Binding-site contacts:
Ligand atom C25 contacts residue ARG188 of chain 1.B at 3.4 Å.
Ligand atom C24 contacts residue ASP187 of chain 1.B at 3.2 Å.
Ligand atom F39 contacts residue GLN192 of chain 1.B at 3.0 Å.
Ligand atom O12 contacts residue HIS172 of chain 1.B at 3.5 Å.
Ligand atom C13 contacts residue CYS145 of chain 1.B at 1.8 Å (hydrophobic).
Ligand atom C29 contacts residue MET165 of chain 1.B at 3.5 Å (hydrophobic).
Ligand atom C14 contacts residue CYS145 of chain 1.B at 2.8 Å (hydrophobic).
Ligand atom C20 contacts residue THR26 of chain 1.B at 3.0 Å.
Ligand atom C29 contacts residue ASP187 of chain 1.B at 3.7 Å.
Ligand atom O03 contacts residue MET165 of chain 1.B at 3.6 Å.
Ligand atom O12 contacts residue PHE140 of chain 1.B at 3.4 Å.
Ligand atom C38 contacts residue MET165 of chain 1.B at 3.7 Å (hydrophobic).
Ligand atom C22 contacts residue LEU141 of chain 1.B at 3.6 Å (hydrophobic).
Ligand atom C23 contacts residue ASN142 of chain 1.B at 3.7 Å.
Ligand atom N31 contacts residue GLU166 of chain 1.B at 2.8 Å (salt-bridge).
Ligand atom O17 contacts residue CYS145 of chain 1.B at 3.4 Å (h-bond).
Ligand atom C38 contacts residue ARG188 of chain 1.B at 3.7 Å.
Ligand atom C25 contacts residue GLN189 of chain 1.B at 3.3 Å.
Ligand atom C14 contacts residue HIS41 of chain 1.B at 3.6 Å.
Ligand atom N11 contacts residue PHE140 of chain 1.B at 3.0 Å (h-bond).
Ligand atom N06 contacts residue HIS164 of chain 1.B at 3.1 Å (h-bond).
Ligand atom C35 contacts residue GLU166 of chain 1.B at 3.4 Å.
Ligand atom C15 contacts residue CYS145 of chain 1.B at 3.5 Å (hydrophobic).
Ligand atom O12 contacts residue HIS163 of chain 1.B at 2.8 Å (h-bond).
Ligand atom C28 contacts residue HIS41 of chain 1.B at 3.3 Å.
Ligand atom C07 contacts residue CYS145 of chain 1.B at 2.8 Å (hydrophobic).
Ligand atom C22 contacts residue ASN142 of chain 1.B at 3.5 Å.
Ligand atom F39 contacts residue LEU167 of chain 1.B at 3.2 Å.
Ligand atom O12 contacts residue GLU166 of chain 1.B at 3.5 Å.
Ligand atom O17 contacts residue GLY143 of chain 1.B at 3.1 Å.
Ligand atom N06 contacts residue CYS145 of chain 1.B at 3.0 Å (h-bond).
Ligand atom N11 contacts residue GLU166 of chain 1.B at 3.2 Å (salt-bridge).
Ligand atom C32 contacts residue GLN189 of chain 1.B at 3.7 Å.
Ligand atom C28 contacts residue HIS164 of chain 1.B at 3.3 Å.
Ligand atom C24 contacts residue ARG188 of chain 1.B at 3.2 Å.
Ligand atom O17 contacts residue SER144 of chain 1.B at 3.7 Å.
Ligand atom C26 contacts residue MET49 of chain 1.B at 3.7 Å (hydrophobic).
Ligand atom C08 contacts residue CYS145 of chain 1.B at 3.3 Å (hydrophobic).
Ligand atom C10 contacts residue GLU166 of chain 1.B at 3.7 Å.
Ligand atom O03 contacts residue GLU166 of chain 1.B at 3.0 Å (salt-bridge).

Sequence of chain 1.A:
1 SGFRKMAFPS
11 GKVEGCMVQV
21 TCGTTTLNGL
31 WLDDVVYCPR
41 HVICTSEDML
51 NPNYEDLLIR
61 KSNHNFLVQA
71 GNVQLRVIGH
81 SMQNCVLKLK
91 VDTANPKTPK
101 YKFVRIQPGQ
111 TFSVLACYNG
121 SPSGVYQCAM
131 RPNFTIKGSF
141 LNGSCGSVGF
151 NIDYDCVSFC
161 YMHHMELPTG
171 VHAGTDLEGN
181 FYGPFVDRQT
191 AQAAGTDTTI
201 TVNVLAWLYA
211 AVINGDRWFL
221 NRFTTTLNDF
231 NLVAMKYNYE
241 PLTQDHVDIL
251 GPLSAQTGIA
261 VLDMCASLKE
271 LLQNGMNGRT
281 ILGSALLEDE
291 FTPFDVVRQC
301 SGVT

The protein below binds the small molecule below.
Small molecule (SMILES): CCOC(=O)CC[C@H](C[C@@H]1CCNC1=O)NC(=O)[C@H](Cc1ccccc1)NC(=O)[C@H](N)Cc1ccc(F)cc1

Sequence of chain 1.B:
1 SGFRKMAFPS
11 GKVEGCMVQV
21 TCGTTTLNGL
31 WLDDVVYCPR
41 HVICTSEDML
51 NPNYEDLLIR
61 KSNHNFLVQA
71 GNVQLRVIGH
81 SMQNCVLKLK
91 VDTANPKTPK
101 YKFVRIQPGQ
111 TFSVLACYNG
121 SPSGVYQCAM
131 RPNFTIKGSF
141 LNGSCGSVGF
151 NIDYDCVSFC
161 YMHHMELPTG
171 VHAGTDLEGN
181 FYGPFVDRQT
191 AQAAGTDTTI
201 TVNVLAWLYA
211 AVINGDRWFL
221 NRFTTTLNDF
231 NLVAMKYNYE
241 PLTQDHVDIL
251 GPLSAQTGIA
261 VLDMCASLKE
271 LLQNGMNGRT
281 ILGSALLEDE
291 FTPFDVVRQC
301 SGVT